This small molecule binds to this protein.
Small molecule (SMILES): COc1c(C)c2c(c(O)c1C/C=C(\C)CCC(=O)O)C(=O)OC2

Binding-site contacts:
Ligand atom C9 contacts residue ALA182 of chain 1.C at 3.6 Å (hydrophobic).
Ligand atom O6 contacts residue HIS365 of chain 1.C at 2.9 Å (h-bond).
Ligand atom C9 contacts residue PHE327 of chain 1.C at 3.8 Å (hydrophobic).
Ligand atom O1 contacts residue PRO304 of chain 1.C at 3.8 Å.
Ligand atom O3 contacts residue PHE327 of chain 1.C at 3.2 Å.
Ligand atom C14 contacts residue ILE183 of chain 1.C at 3.8 Å (hydrophobic).
Ligand atom C15 contacts residue GLN265 of chain 1.C at 3.6 Å.
Ligand atom C6 contacts residue PHE140 of chain 1.C at 3.9 Å (hydrophobic).
Ligand atom C1 contacts residue LEU165 of chain 1.C at 3.9 Å (hydrophobic).
Ligand atom O4 contacts residue GLN265 of chain 1.C at 2.6 Å (h-bond).
Ligand atom O4 contacts residue ILE183 of chain 1.C at 3.9 Å.
Ligand atom C6 contacts residue ALA139 of chain 1.C at 3.3 Å (hydrophobic).
Ligand atom O5 contacts residue GLY59 of chain 1.C at 3.5 Å.
Ligand atom O6 contacts residue GLY59 of chain 1.C at 3.8 Å.
Ligand atom C5 contacts residue LEU165 of chain 1.C at 3.9 Å (hydrophobic).
Ligand atom O2 contacts residue PRO171 of chain 1.C at 3.7 Å.
Ligand atom C10 contacts residue SER169 of chain 1.C at 3.7 Å.
Ligand atom C17 contacts residue ILE183 of chain 1.C at 3.6 Å (hydrophobic).
Ligand atom O5 contacts residue VAL60 of chain 1.C at 3.0 Å (h-bond).
Ligand atom C10 contacts residue LEU165 of chain 1.C at 3.6 Å (hydrophobic).
Ligand atom O1 contacts residue GLN265 of chain 1.C at 3.3 Å (h-bond).
Ligand atom O6 contacts residue VAL60 of chain 1.C at 3.4 Å (h-bond).
Ligand atom O6 contacts residue ALA139 of chain 1.C at 3.2 Å.
Ligand atom C11 contacts residue PRO171 of chain 1.C at 3.6 Å (hydrophobic).
Ligand atom O2 contacts residue PRO304 of chain 1.C at 3.7 Å.
Ligand atom C7 contacts residue GLN167 of chain 1.C at 3.9 Å.
Ligand atom C11 contacts residue LEU165 of chain 1.C at 3.6 Å (hydrophobic).
Ligand atom C10 contacts residue GLN167 of chain 1.C at 3.3 Å.
Ligand atom C16 contacts residue LEU165 of chain 1.C at 3.7 Å (hydrophobic).
Ligand atom O5 contacts residue ALA139 of chain 1.C at 3.0 Å.
Ligand atom C6 contacts residue VAL60 of chain 1.C at 3.4 Å (hydrophobic).
Ligand atom C13 contacts residue PRO171 of chain 1.C at 3.9 Å (hydrophobic).
Ligand atom C6 contacts residue HIS365 of chain 1.C at 3.7 Å.
Ligand atom O1 contacts residue ARG301 of chain 1.C at 3.0 Å.
Ligand atom O5 contacts residue PHE140 of chain 1.C at 2.9 Å (h-bond).
Ligand atom C12 contacts residue PRO171 of chain 1.C at 3.5 Å (hydrophobic).
Ligand atom C7 contacts residue LEU328 of chain 1.C at 3.9 Å (hydrophobic).
Ligand atom C15 contacts residue ILE183 of chain 1.C at 3.8 Å (hydrophobic).
Ligand atom C10 contacts residue PRO171 of chain 1.C at 3.9 Å (hydrophobic).
Ligand atom C15 contacts residue LEU165 of chain 1.C at 3.8 Å (hydrophobic).

Sequence of chain 1.C:
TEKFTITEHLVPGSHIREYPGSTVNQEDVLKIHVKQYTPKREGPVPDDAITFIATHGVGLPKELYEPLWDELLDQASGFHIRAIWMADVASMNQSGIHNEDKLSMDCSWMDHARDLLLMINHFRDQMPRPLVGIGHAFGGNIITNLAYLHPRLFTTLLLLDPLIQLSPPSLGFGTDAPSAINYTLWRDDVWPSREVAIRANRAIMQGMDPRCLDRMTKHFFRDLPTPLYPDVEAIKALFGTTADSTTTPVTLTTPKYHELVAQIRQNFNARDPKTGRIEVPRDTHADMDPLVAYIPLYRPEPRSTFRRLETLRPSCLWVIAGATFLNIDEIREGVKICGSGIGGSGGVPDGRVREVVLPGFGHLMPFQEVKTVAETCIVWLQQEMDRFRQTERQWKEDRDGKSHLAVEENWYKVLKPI